The small molecule below binds the protein below.
Small molecule (SMILES): CC(=O)N[C@H]1[C@H](O[C@H]2[C@H](O)[C@@H](NC(C)=O)CO[C@@H]2CO)O[C@H](CO)[C@@H](O[C@@H]2O[C@H](CO[C@H]3O[C@H](CO)[C@@H](O[C@H]4O[C@H](CO)[C@@H](O)[C@H](O)[C@@H]4O)[C@H](O)[C@@H]3O)[C@@H](O)[C@H](O[C@H]3O[C@H](CO)[C@@H](O)[C@H](O)[C@@H]3O)[C@@H]2O)[C@@H]1O

Sequence of chain 1.F:
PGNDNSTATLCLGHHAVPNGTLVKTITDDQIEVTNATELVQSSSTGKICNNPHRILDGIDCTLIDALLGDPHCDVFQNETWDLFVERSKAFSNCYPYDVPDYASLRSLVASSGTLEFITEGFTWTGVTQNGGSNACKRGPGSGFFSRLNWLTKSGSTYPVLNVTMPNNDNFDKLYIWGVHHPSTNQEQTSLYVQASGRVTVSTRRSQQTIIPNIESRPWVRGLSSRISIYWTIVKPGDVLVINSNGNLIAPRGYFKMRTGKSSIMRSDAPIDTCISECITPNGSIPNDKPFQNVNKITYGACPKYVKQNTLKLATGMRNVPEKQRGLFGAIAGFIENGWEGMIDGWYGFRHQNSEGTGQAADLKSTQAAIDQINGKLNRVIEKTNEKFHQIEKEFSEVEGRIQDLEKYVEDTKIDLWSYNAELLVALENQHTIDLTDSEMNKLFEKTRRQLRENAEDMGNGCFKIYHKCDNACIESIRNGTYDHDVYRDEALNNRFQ

Binding-site contacts:
Ligand atom O3 contacts residue THR57 of chain 1.E at 4.0 Å.
Ligand atom C6 contacts residue ASP27 of chain 1.D at 3.8 Å.
Ligand atom O6 contacts residue ARG33 of chain 1.D at 2.6 Å (salt-bridge).
Ligand atom C5 contacts residue THR57 of chain 1.E at 3.9 Å.
Ligand atom O4 contacts residue GLY26 of chain 1.D at 3.4 Å (h-bond).
Ligand atom O3 contacts residue GLY26 of chain 1.D at 3.9 Å.
Ligand atom O6 contacts residue ILE106 of chain 1.D at 3.6 Å (h-bond).
Ligand atom O5 contacts residue PHE107 of chain 1.D at 3.7 Å.
Ligand atom O7 contacts residue ALA104 of chain 1.D at 4.0 Å.
Ligand atom O5 contacts residue ASN38 of chain 1.F at 2.4 Å (h-bond).
Ligand atom O2 contacts residue GLN1 of chain 1.D at 4.0 Å.
Ligand atom C4 contacts residue GLY26 of chain 1.D at 4.1 Å.
Ligand atom C5 contacts residue ASN38 of chain 1.F at 3.7 Å.
Ligand atom C1 contacts residue GLY108 of chain 1.D at 4.0 Å.
Ligand atom C6 contacts residue THR57 of chain 1.E at 3.9 Å.
Ligand atom O6 contacts residue GLY108 of chain 1.D at 2.7 Å (h-bond).
Ligand atom O6 contacts residue PHE107 of chain 1.D at 3.0 Å (h-bond).
Ligand atom C1 contacts residue ASN38 of chain 1.F at 1.4 Å.
Ligand atom O7 contacts residue ALA39 of chain 1.F at 2.8 Å (h-bond).
Ligand atom C8 contacts residue THR24 of chain 1.F at 3.6 Å.
Ligand atom C3 contacts residue GLN1 of chain 1.D at 3.1 Å.
Ligand atom O6 contacts residue MET105 of chain 1.D at 3.6 Å.
Ligand atom C3 contacts residue ASN38 of chain 1.F at 3.8 Å.
Ligand atom O6 contacts residue MET105 of chain 1.D at 3.7 Å.
Ligand atom O4 contacts residue GLN1 of chain 1.D at 4.1 Å.
Ligand atom O4 contacts residue VAL2 of chain 1.D at 3.6 Å.
Ligand atom O3 contacts residue GLN1 of chain 1.D at 2.2 Å (h-bond).
Ligand atom C8 contacts residue ALA39 of chain 1.F at 4.0 Å (hydrophobic).
Ligand atom O4 contacts residue THR57 of chain 1.E at 4.1 Å.
Ligand atom C6 contacts residue ARG33 of chain 1.D at 3.1 Å.
Ligand atom C2 contacts residue ASN38 of chain 1.F at 2.4 Å.
Ligand atom O5 contacts residue GLY108 of chain 1.D at 3.1 Å (h-bond).
Ligand atom N2 contacts residue ASN38 of chain 1.F at 2.8 Å (h-bond).
Ligand atom O4 contacts residue ASP27 of chain 1.D at 4.0 Å.
Ligand atom C5 contacts residue GLY108 of chain 1.D at 4.1 Å.
Ligand atom O6 contacts residue ARG33 of chain 1.D at 3.7 Å.
Ligand atom C7 contacts residue ASN38 of chain 1.F at 3.3 Å.
Ligand atom C7 contacts residue ALA39 of chain 1.F at 3.6 Å (hydrophobic).
Ligand atom C6 contacts residue GLY108 of chain 1.D at 3.9 Å.
Ligand atom O7 contacts residue ASN38 of chain 1.F at 3.6 Å (h-bond).

Sequence of chain 1.D:
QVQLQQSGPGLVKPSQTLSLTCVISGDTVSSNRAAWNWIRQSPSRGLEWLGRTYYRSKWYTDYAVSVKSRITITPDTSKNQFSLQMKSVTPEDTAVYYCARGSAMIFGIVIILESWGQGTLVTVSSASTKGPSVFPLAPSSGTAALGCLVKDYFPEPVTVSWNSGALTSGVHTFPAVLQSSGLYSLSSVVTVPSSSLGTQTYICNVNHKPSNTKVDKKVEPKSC

Sequence of chain 1.E:
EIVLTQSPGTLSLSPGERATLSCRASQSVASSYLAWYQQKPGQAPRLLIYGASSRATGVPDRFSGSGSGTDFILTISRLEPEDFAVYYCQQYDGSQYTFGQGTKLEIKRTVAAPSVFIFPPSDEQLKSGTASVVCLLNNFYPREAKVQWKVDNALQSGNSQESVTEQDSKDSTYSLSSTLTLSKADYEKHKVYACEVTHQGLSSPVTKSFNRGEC